Binding-site contacts:
Ligand atom C7 contacts residue ASN37 of chain 1.A at 3.5 Å.
Ligand atom O6 contacts residue ASN42 of chain 1.A at 4.4 Å.
Ligand atom C5 contacts residue THR39 of chain 1.A at 4.3 Å.
Ligand atom C1 contacts residue ASN37 of chain 1.A at 1.5 Å.
Ligand atom C5 contacts residue ASN37 of chain 1.A at 3.6 Å.
Ligand atom O6 contacts residue GLU41 of chain 1.A at 3.6 Å.
Ligand atom C2 contacts residue ASN37 of chain 1.A at 2.5 Å.
Ligand atom O7 contacts residue ASN37 of chain 1.A at 3.6 Å.
Ligand atom N2 contacts residue ASN37 of chain 1.A at 3.0 Å (h-bond).
Ligand atom C6 contacts residue GLU41 of chain 1.A at 3.8 Å.
Ligand atom O5 contacts residue THR39 of chain 1.A at 4.2 Å.
Ligand atom C8 contacts residue ASP314 of chain 1.A at 3.2 Å.
Ligand atom C8 contacts residue ARG316 of chain 1.A at 3.4 Å.
Ligand atom O6 contacts residue THR39 of chain 1.A at 3.0 Å (h-bond).
Ligand atom C1 contacts residue THR39 of chain 1.A at 4.3 Å.
Ligand atom C1 contacts residue ASN42 of chain 1.A at 4.1 Å.
Ligand atom C3 contacts residue ASN37 of chain 1.A at 3.9 Å.
Ligand atom O7 contacts residue ARG316 of chain 1.A at 4.3 Å.
Ligand atom C7 contacts residue ARG316 of chain 1.A at 4.3 Å.
Ligand atom C6 contacts residue ASN42 of chain 1.A at 4.0 Å.
Ligand atom C6 contacts residue THR39 of chain 1.A at 3.9 Å.
Ligand atom O5 contacts residue ASN42 of chain 1.A at 3.5 Å (h-bond).
Ligand atom C4 contacts residue ASN37 of chain 1.A at 4.2 Å.
Ligand atom O5 contacts residue ASN37 of chain 1.A at 2.3 Å (h-bond).

A small-molecule ligand and the protein it binds are described below.
Small molecule (SMILES): CC(=O)N[C@@H]1[C@@H](O)[C@H](O)[C@@H](CO)O[C@H]1O

Sequence of chain 1.A:
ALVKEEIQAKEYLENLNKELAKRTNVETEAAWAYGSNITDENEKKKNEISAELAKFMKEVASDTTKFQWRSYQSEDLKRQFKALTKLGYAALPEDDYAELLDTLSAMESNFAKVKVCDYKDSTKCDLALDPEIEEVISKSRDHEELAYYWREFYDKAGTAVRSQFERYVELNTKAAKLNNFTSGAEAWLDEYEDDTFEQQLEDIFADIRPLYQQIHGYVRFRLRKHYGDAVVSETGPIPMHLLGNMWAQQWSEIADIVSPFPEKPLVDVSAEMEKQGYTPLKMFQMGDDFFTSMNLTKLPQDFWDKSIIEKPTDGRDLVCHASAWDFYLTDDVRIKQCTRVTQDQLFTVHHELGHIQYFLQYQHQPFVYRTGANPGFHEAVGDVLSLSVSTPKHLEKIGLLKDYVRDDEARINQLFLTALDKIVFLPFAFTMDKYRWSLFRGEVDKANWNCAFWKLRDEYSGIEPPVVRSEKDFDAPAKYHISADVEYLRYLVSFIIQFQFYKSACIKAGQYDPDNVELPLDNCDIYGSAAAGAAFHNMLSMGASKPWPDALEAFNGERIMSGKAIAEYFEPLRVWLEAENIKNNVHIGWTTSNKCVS